A small-molecule ligand and the protein it binds are described below.
Small molecule (SMILES): CC(=O)N[C@@H]1[C@@H](O)[C@H](O)[C@@H](CO)O[C@H]1O

Binding-site contacts:
Ligand atom C4 contacts residue ASN69 of chain 1.OA at 4.2 Å.
Ligand atom O5 contacts residue ASN69 of chain 1.OA at 2.4 Å (h-bond).
Ligand atom C2 contacts residue ASN69 of chain 1.OA at 2.5 Å.
Ligand atom O7 contacts residue ASN69 of chain 1.OA at 3.1 Å (h-bond).
Ligand atom C1 contacts residue ASN69 of chain 1.OA at 1.4 Å.
Ligand atom C5 contacts residue ASN69 of chain 1.OA at 3.7 Å.
Ligand atom N2 contacts residue ASN69 of chain 1.OA at 2.9 Å (h-bond).
Ligand atom C7 contacts residue ASN69 of chain 1.OA at 3.2 Å.
Ligand atom C8 contacts residue ASN69 of chain 1.OA at 4.4 Å.
Ligand atom C3 contacts residue ASN69 of chain 1.OA at 3.8 Å.

Sequence of chain 1.OA:
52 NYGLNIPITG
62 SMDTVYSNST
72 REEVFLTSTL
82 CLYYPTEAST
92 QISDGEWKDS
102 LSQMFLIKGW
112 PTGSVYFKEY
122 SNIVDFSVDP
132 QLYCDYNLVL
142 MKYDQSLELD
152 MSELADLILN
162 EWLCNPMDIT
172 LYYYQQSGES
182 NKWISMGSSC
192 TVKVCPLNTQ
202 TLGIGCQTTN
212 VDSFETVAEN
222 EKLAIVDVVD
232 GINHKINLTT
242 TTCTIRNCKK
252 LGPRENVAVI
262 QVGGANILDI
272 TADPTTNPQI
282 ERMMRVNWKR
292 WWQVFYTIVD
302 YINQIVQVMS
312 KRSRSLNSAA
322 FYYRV